Sequence of chain 1.B:
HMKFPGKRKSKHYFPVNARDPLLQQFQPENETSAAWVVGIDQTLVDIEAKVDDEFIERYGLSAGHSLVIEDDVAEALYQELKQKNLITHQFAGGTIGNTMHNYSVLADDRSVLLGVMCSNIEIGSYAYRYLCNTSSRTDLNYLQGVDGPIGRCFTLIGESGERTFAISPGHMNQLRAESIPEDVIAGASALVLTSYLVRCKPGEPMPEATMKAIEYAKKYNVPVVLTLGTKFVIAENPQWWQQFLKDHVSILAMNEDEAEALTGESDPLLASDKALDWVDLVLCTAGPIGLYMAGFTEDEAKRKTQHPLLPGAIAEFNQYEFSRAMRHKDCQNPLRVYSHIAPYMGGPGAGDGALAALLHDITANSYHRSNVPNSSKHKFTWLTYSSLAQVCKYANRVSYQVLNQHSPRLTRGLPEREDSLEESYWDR

Sequence of chain 1.A:
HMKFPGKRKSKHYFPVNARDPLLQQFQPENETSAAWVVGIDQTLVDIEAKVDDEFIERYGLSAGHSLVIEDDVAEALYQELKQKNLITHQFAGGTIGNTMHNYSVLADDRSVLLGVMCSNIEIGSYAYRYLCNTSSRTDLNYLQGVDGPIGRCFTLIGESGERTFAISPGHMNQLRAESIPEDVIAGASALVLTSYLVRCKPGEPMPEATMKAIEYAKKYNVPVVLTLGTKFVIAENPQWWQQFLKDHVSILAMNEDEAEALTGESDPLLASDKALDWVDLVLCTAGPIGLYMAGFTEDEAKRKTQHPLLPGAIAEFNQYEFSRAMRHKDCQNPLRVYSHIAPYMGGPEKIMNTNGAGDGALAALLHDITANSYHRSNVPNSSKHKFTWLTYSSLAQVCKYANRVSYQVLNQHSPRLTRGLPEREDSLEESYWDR

A small-molecule ligand and the protein it binds are described below.
Small molecule (SMILES): Nc1nc2c(ncn2[C@@H]2O[C@H](CO[P](=O)(O)OP(=O)(O)O)[C@@H](O[P](=O)(O)OP(=O)(O)O)[C@H]2O)c(=O)[nH]1

Binding-site contacts:
Ligand atom O2B contacts residue HIS14 of chain 1.B at 2.9 Å (h-bond).
Ligand atom O6 contacts residue GLN399 of chain 1.B at 3.6 Å.
Ligand atom O2A contacts residue LYS386 of chain 1.B at 3.4 Å (salt-bridge).
Ligand atom N7 contacts residue PHE324 of chain 1.B at 3.3 Å.
Ligand atom N7 contacts residue GLN399 of chain 1.B at 3.2 Å.
Ligand atom O2C contacts residue ARG305 of chain 1.B at 3.6 Å.
Ligand atom C5 contacts residue PHE324 of chain 1.B at 3.3 Å (hydrophobic).
Ligand atom O3A contacts residue LYS13 of chain 1.B at 3.6 Å.
Ligand atom O3B contacts residue ARG10 of chain 1.B at 3.0 Å (salt-bridge).
Ligand atom N2 contacts residue ASP436 of chain 1.A at 3.5 Å (salt-bridge).
Ligand atom C3' contacts residue ARG305 of chain 1.B at 3.4 Å.
Ligand atom O1A contacts residue LYS386 of chain 1.B at 3.0 Å (salt-bridge).
Ligand atom O6 contacts residue ALA398 of chain 1.B at 3.3 Å.
Ligand atom C5 contacts residue GLN399 of chain 1.B at 3.4 Å.
Ligand atom O2B contacts residue SER12 of chain 1.B at 3.4 Å.
Ligand atom O3B contacts residue LYS386 of chain 1.B at 2.7 Å.
Ligand atom O2B contacts residue LYS13 of chain 1.B at 2.8 Å (salt-bridge).
Ligand atom N2 contacts residue ARG437 of chain 1.A at 3.3 Å (salt-bridge).
Ligand atom C6 contacts residue GLN399 of chain 1.B at 3.6 Å.
Ligand atom C5' contacts residue ARG305 of chain 1.B at 3.6 Å.
Ligand atom N1 contacts residue ARG437 of chain 1.A at 3.3 Å (salt-bridge).
Ligand atom O5' contacts residue LYS13 of chain 1.B at 3.3 Å.
Ligand atom O3A contacts residue HIS14 of chain 1.B at 3.3 Å (h-bond).
Ligand atom PB contacts residue LYS386 of chain 1.B at 3.6 Å.
Ligand atom O3B contacts residue TYR394 of chain 1.B at 3.6 Å.
Ligand atom C4 contacts residue GLN399 of chain 1.B at 3.7 Å.
Ligand atom C8 contacts residue SER396 of chain 1.B at 3.2 Å.
Ligand atom O2' contacts residue PHE324 of chain 1.B at 3.1 Å.
Ligand atom O1B contacts residue LYS13 of chain 1.B at 3.6 Å.
Ligand atom C8 contacts residue GLN399 of chain 1.B at 3.6 Å.
Ligand atom C4 contacts residue PHE324 of chain 1.B at 3.6 Å (hydrophobic).
Ligand atom PA contacts residue LYS386 of chain 1.B at 3.4 Å.
Ligand atom N7 contacts residue SER396 of chain 1.B at 2.7 Å (h-bond).
Ligand atom O1A contacts residue ARG305 of chain 1.B at 3.4 Å (salt-bridge).
Ligand atom C8 contacts residue PHE324 of chain 1.B at 3.5 Å (hydrophobic).
Ligand atom N1 contacts residue PHE324 of chain 1.B at 3.5 Å.
Ligand atom O6 contacts residue LYS402 of chain 1.B at 3.6 Å (salt-bridge).
Ligand atom O6 contacts residue PHE324 of chain 1.B at 3.4 Å.
Ligand atom C6 contacts residue PHE324 of chain 1.B at 3.2 Å (hydrophobic).
Ligand atom O3A contacts residue LYS386 of chain 1.B at 3.5 Å.